Binding-site contacts:
Ligand atom C6 contacts residue GLN334 of chain 1.B at 4.1 Å.
Ligand atom C7 contacts residue ASN352 of chain 1.B at 3.6 Å.
Ligand atom C1 contacts residue GLN343 of chain 1.B at 3.8 Å.
Ligand atom C6 contacts residue ASN352 of chain 1.B at 4.0 Å.
Ligand atom C2 contacts residue GLN343 of chain 1.B at 3.8 Å.
Ligand atom C2 contacts residue ASN352 of chain 1.B at 2.4 Å.
Ligand atom C5 contacts residue ASN352 of chain 1.B at 3.0 Å.
Ligand atom C3 contacts residue ASN352 of chain 1.B at 3.6 Å.
Ligand atom O7 contacts residue ASN352 of chain 1.B at 3.5 Å (h-bond).
Ligand atom O6 contacts residue ASN341 of chain 1.B at 3.3 Å.
Ligand atom C3 contacts residue GLN334 of chain 1.B at 4.4 Å.
Ligand atom C6 contacts residue ASN341 of chain 1.B at 3.4 Å.
Ligand atom O5 contacts residue GLN343 of chain 1.B at 3.3 Å (h-bond).
Ligand atom C5 contacts residue ASN341 of chain 1.B at 4.2 Å.
Ligand atom C4 contacts residue GLN334 of chain 1.B at 3.7 Å.
Ligand atom N2 contacts residue ASN352 of chain 1.B at 3.2 Å (h-bond).
Ligand atom O7 contacts residue GLN343 of chain 1.B at 3.1 Å (h-bond).
Ligand atom C7 contacts residue GLN343 of chain 1.B at 4.3 Å.
Ligand atom O6 contacts residue ASN352 of chain 1.B at 4.1 Å.
Ligand atom O3 contacts residue GLN334 of chain 1.B at 4.1 Å.
Ligand atom C5 contacts residue GLN343 of chain 1.B at 4.3 Å.
Ligand atom O5 contacts residue ASN352 of chain 1.B at 1.5 Å (h-bond).
Ligand atom O5 contacts residue ASN341 of chain 1.B at 3.5 Å (h-bond).
Ligand atom C4 contacts residue ASN352 of chain 1.B at 3.8 Å.
Ligand atom C5 contacts residue GLN334 of chain 1.B at 4.3 Å.
Ligand atom C1 contacts residue ASN352 of chain 1.B at 1.4 Å.

Sequence of chain 1.B:
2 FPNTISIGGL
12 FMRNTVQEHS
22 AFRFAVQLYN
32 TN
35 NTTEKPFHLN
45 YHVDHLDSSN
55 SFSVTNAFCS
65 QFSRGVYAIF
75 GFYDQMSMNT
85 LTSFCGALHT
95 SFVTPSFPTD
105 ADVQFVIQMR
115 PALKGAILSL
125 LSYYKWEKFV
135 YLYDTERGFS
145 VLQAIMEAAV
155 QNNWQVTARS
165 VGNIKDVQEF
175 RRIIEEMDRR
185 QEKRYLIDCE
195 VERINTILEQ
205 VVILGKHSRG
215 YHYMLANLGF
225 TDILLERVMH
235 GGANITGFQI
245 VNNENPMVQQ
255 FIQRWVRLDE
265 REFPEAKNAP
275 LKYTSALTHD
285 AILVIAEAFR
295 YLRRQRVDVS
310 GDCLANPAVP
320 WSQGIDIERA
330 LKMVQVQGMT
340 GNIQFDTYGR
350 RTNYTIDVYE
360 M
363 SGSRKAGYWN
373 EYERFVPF

A small-molecule ligand and the protein it binds are described below.
Small molecule (SMILES): CC(=O)N[C@@H]1[C@@H](O)[C@H](O)[C@@H](CO)O[C@H]1O